Sequence of chain 1.B:
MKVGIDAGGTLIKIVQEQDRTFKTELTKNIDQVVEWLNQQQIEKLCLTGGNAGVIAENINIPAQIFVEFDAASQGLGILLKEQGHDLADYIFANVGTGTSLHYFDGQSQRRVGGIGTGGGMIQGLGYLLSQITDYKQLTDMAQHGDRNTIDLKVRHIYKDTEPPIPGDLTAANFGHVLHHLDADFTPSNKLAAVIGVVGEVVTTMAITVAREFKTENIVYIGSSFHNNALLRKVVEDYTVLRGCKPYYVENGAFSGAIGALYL

A small-molecule ligand and the protein it binds are described below.
Small molecule (SMILES): COCCCCCNC(=O)CCNC(=O)[C@H](O)C(C)(C)C

Sequence of chain 1.A:
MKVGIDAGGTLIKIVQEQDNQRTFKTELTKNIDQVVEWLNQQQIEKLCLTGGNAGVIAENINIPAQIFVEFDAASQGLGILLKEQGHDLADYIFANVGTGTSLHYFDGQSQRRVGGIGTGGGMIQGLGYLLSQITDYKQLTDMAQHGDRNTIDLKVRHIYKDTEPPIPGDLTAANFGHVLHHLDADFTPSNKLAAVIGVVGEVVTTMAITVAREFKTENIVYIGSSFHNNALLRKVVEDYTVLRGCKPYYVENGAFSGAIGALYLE

Binding-site contacts:
Ligand atom O25 contacts residue LEU171 of chain 1.B at 3.9 Å.
Ligand atom C16 contacts residue THR172 of chain 1.B at 3.3 Å.
Ligand atom O25 contacts residue THR172 of chain 1.B at 3.2 Å (h-bond).
Ligand atom O18 contacts residue GLY116 of chain 1.A at 3.2 Å.
Ligand atom C24 contacts residue TYR240 of chain 1.B at 3.3 Å (hydrophobic).
Ligand atom C15 contacts residue ILE117 of chain 1.A at 3.4 Å (hydrophobic).
Ligand atom C06 contacts residue GLU70 of chain 1.A at 3.8 Å.
Ligand atom C09 contacts residue VAL156 of chain 1.B at 3.8 Å (hydrophobic).
Ligand atom C15 contacts residue THR101 of chain 1.A at 3.6 Å.
Ligand atom C15 contacts residue ALA173 of chain 1.B at 3.6 Å (hydrophobic).
Ligand atom C17 contacts residue GLY116 of chain 1.A at 3.9 Å.
Ligand atom C23 contacts residue TYR240 of chain 1.B at 3.8 Å (hydrophobic).
Ligand atom C12 contacts residue THR101 of chain 1.A at 3.8 Å.
Ligand atom C15 contacts residue THR172 of chain 1.B at 3.8 Å.
Ligand atom O13 contacts residue SER102 of chain 1.A at 3.5 Å.
Ligand atom C08 contacts residue PHE71 of chain 1.A at 3.8 Å (hydrophobic).
Ligand atom O18 contacts residue ARG113 of chain 1.A at 2.9 Å (salt-bridge).
Ligand atom C17 contacts residue THR172 of chain 1.B at 3.4 Å.
Ligand atom N14 contacts residue THR101 of chain 1.A at 3.8 Å.
Ligand atom O13 contacts residue THR101 of chain 1.A at 3.5 Å (h-bond).
Ligand atom C20 contacts residue THR172 of chain 1.B at 3.8 Å.
Ligand atom C22 contacts residue TYR240 of chain 1.B at 3.8 Å (hydrophobic).
Ligand atom C20 contacts residue GLY116 of chain 1.A at 3.7 Å.
Ligand atom N19 contacts residue THR172 of chain 1.B at 2.7 Å (h-bond).
Ligand atom C23 contacts residue GLU202 of chain 1.B at 3.7 Å.
Ligand atom O11 contacts residue ALA173 of chain 1.B at 3.9 Å.
Ligand atom N14 contacts residue ALA173 of chain 1.B at 3.4 Å (h-bond).
Ligand atom C17 contacts residue ARG113 of chain 1.A at 3.7 Å.
Ligand atom O13 contacts residue ARG113 of chain 1.A at 3.0 Å (salt-bridge).
Ligand atom O18 contacts residue ILE117 of chain 1.A at 3.6 Å.
Ligand atom C26 contacts residue THR172 of chain 1.B at 3.9 Å.
Ligand atom C21 contacts residue THR172 of chain 1.B at 3.6 Å.
Ligand atom O11 contacts residue GLY100 of chain 1.A at 3.4 Å.
Ligand atom C26 contacts residue ASP170 of chain 1.B at 3.8 Å.
Ligand atom C16 contacts residue ILE167 of chain 1.B at 3.8 Å (hydrophobic).
Ligand atom C20 contacts residue TYR240 of chain 1.B at 3.9 Å (hydrophobic).
Ligand atom C22 contacts residue LEU171 of chain 1.B at 3.8 Å (hydrophobic).
Ligand atom C21 contacts residue GLU202 of chain 1.B at 4.0 Å.
Ligand atom C22 contacts residue THR172 of chain 1.B at 3.8 Å.
Ligand atom C16 contacts residue ARG113 of chain 1.A at 3.7 Å.